Sequence of chain 1.A:
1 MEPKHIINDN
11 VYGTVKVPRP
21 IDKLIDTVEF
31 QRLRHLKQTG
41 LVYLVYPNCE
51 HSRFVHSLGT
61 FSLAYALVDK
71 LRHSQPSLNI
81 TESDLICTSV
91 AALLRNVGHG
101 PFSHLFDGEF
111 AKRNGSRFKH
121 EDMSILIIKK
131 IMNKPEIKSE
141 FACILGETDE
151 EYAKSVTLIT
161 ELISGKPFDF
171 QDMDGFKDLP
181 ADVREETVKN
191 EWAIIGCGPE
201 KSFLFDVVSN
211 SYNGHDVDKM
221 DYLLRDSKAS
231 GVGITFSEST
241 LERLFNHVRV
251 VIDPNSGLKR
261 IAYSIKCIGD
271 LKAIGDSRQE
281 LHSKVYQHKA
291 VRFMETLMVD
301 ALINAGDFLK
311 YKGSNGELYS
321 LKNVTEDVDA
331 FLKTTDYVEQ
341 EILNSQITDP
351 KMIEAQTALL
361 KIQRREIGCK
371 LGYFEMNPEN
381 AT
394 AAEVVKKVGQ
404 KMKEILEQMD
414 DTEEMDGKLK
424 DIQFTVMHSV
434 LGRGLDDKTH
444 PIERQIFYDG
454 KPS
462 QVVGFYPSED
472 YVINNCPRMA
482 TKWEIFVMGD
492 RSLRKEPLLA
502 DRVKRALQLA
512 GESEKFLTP

The protein below binds the small molecule below.
Small molecule (SMILES): Nc1ncnc2c1ncn2[C@H]1C[C@H](O)[C@@H](CO[P](=O)(O)O[P](=O)(O)OP(=O)(O)O)O1

Binding-site contacts:
Ligand atom C4 contacts residue TYR46 of chain 1.C at 3.4 Å (hydrophobic).
Ligand atom C1' contacts residue TYR46 of chain 1.C at 3.5 Å (hydrophobic).
Ligand atom N7 contacts residue TYR46 of chain 1.C at 3.4 Å (h-bond).
Ligand atom C4' contacts residue ILE6 of chain 1.A at 3.2 Å (hydrophobic).
Ligand atom C5' contacts residue GTP1 of chain 1.T at 3.3 Å.
Ligand atom C6 contacts residue ARG243 of chain 1.D at 3.5 Å.
Ligand atom O1B contacts residue MG1 of chain 1.I at 2.1 Å.
Ligand atom PB contacts residue LYS370 of chain 1.C at 3.6 Å.
Ligand atom O4' contacts residue ASN8 of chain 1.A at 3.3 Å (h-bond).
Ligand atom PB contacts residue MG1 of chain 1.I at 3.3 Å.
Ligand atom C2' contacts residue TYR46 of chain 1.C at 3.4 Å (hydrophobic).
Ligand atom C5 contacts residue TYR46 of chain 1.C at 3.5 Å (hydrophobic).
Ligand atom N6 contacts residue ARG243 of chain 1.D at 3.5 Å (salt-bridge).
Ligand atom O2B contacts residue LYS370 of chain 1.C at 3.0 Å (salt-bridge).
Ligand atom O3G contacts residue LYS266 of chain 1.D at 2.8 Å (salt-bridge).
Ligand atom PG contacts residue MG1 of chain 1.I at 3.4 Å.
Ligand atom C5' contacts residue ILE6 of chain 1.A at 3.1 Å (hydrophobic).
Ligand atom O1A contacts residue LYS266 of chain 1.D at 2.8 Å (salt-bridge).
Ligand atom C3' contacts residue VAL45 of chain 1.C at 3.3 Å (hydrophobic).
Ligand atom PB contacts residue GTP1 of chain 1.T at 3.6 Å.
Ligand atom PA contacts residue LYS266 of chain 1.D at 3.6 Å.
Ligand atom N3 contacts residue ASN8 of chain 1.A at 3.0 Å (h-bond).
Ligand atom O2B contacts residue HIS288 of chain 1.C at 3.1 Å.
Ligand atom O1A contacts residue ARG243 of chain 1.D at 2.8 Å (salt-bridge).
Ligand atom O3B contacts residue MG1 of chain 1.I at 3.6 Å.
Ligand atom O3' contacts residue VAL45 of chain 1.C at 2.7 Å (h-bond).
Ligand atom O1G contacts residue GTP1 of chain 1.T at 2.9 Å (h-bond).
Ligand atom C1' contacts residue ASN8 of chain 1.A at 3.5 Å.
Ligand atom N9 contacts residue TYR46 of chain 1.C at 3.1 Å (h-bond).
Ligand atom O1B contacts residue GTP1 of chain 1.T at 2.7 Å (h-bond).
Ligand atom O1G contacts residue MG1 of chain 1.I at 2.2 Å.
Ligand atom C8 contacts residue TYR46 of chain 1.C at 3.1 Å (hydrophobic).
Ligand atom N6 contacts residue ASP270 of chain 1.D at 3.1 Å (salt-bridge).
Ligand atom O2A contacts residue HIS288 of chain 1.C at 2.7 Å (h-bond).
Ligand atom C3' contacts residue GTP1 of chain 1.T at 3.6 Å.
Ligand atom O3A contacts residue LYS266 of chain 1.D at 3.3 Å (salt-bridge).
Ligand atom O1G contacts residue LYS454 of chain 1.D at 2.8 Å (salt-bridge).
Ligand atom N7 contacts residue ARG243 of chain 1.D at 3.5 Å (salt-bridge).
Ligand atom O3' contacts residue ASN8 of chain 1.A at 3.1 Å (h-bond).
Ligand atom O3B contacts residue LYS370 of chain 1.C at 3.3 Å (salt-bridge).

Sequence of chain 1.C:
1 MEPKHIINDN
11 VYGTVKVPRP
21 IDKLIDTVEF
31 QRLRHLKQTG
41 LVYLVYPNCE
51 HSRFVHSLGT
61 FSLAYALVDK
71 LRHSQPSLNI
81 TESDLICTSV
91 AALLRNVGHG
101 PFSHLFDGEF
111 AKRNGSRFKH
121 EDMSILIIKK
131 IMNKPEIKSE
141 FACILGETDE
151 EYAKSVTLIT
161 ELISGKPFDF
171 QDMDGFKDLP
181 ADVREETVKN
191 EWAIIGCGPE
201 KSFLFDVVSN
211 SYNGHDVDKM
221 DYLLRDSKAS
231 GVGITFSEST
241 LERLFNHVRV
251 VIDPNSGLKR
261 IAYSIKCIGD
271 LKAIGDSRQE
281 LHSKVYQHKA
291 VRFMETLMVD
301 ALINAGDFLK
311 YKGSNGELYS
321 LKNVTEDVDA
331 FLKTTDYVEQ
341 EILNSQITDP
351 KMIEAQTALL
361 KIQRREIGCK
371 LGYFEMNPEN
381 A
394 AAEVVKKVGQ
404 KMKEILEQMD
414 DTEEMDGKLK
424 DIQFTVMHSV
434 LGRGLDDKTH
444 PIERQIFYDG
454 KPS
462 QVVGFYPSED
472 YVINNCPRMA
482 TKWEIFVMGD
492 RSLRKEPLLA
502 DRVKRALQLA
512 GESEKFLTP

Sequence of chain 1.D:
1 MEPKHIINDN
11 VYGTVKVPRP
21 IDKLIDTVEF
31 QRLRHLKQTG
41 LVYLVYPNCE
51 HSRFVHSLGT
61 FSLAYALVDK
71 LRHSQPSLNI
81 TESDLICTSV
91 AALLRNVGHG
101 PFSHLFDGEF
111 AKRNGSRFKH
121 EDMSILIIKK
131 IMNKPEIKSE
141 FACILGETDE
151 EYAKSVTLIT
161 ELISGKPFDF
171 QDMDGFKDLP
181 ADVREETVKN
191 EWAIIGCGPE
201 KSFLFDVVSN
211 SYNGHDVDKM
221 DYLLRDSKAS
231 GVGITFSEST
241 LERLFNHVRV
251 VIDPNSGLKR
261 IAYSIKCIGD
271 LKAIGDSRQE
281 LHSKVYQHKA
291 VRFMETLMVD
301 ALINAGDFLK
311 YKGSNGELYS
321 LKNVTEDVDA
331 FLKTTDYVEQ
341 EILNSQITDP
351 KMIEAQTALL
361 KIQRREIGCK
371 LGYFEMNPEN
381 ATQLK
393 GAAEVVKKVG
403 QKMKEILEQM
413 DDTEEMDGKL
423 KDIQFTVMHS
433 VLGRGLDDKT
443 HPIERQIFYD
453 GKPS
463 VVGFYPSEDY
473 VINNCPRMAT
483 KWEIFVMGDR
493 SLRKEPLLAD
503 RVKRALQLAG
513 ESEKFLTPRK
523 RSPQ